Binding-site contacts:
Ligand atom N2 contacts residue ASN177 of chain 1.A at 3.0 Å (h-bond).
Ligand atom C5 contacts residue GLN168 of chain 1.A at 3.9 Å.
Ligand atom C5 contacts residue ASN177 of chain 1.A at 3.7 Å.
Ligand atom C2 contacts residue SER175 of chain 1.A at 3.7 Å.
Ligand atom C4 contacts residue ASN177 of chain 1.A at 4.3 Å.
Ligand atom O5 contacts residue GLN168 of chain 1.A at 3.6 Å.
Ligand atom C7 contacts residue ASN177 of chain 1.A at 3.5 Å.
Ligand atom C2 contacts residue ASN177 of chain 1.A at 2.5 Å.
Ligand atom C1 contacts residue ASN177 of chain 1.A at 1.5 Å.
Ligand atom C1 contacts residue SER175 of chain 1.A at 3.7 Å.
Ligand atom O5 contacts residue ASN177 of chain 1.A at 2.4 Å (h-bond).
Ligand atom C3 contacts residue SER175 of chain 1.A at 3.9 Å.
Ligand atom C6 contacts residue GLN168 of chain 1.A at 3.7 Å.
Ligand atom C3 contacts residue ASN177 of chain 1.A at 3.8 Å.
Ligand atom C7 contacts residue SER175 of chain 1.A at 4.1 Å.
Ligand atom C1 contacts residue GLN168 of chain 1.A at 4.4 Å.
Ligand atom O6 contacts residue GLN168 of chain 1.A at 4.5 Å.
Ligand atom C8 contacts residue SER175 of chain 1.A at 3.4 Å.
Ligand atom O7 contacts residue ASN177 of chain 1.A at 3.7 Å.
Ligand atom N2 contacts residue SER175 of chain 1.A at 3.1 Å (h-bond).

This protein binds this small molecule.
Small molecule (SMILES): CC(=O)N[C@@H]1[C@@H](O)[C@H](O)[C@@H](CO)O[C@H]1O

Sequence of chain 1.A:
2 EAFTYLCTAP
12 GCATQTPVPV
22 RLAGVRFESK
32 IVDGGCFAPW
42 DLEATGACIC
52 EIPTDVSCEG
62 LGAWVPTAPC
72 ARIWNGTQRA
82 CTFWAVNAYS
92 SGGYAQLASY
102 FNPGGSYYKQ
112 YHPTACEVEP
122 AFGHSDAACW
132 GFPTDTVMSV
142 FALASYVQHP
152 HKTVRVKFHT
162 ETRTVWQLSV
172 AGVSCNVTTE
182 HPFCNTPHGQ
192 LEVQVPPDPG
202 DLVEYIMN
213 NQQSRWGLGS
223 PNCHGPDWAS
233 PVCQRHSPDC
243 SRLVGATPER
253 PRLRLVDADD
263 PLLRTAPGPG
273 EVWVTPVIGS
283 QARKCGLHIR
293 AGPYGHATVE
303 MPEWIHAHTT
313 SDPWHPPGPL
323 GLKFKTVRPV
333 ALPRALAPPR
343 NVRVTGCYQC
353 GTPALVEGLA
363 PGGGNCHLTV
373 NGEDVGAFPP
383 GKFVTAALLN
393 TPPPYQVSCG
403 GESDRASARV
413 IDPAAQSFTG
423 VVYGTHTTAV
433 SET